Sequence of chain 1.B:
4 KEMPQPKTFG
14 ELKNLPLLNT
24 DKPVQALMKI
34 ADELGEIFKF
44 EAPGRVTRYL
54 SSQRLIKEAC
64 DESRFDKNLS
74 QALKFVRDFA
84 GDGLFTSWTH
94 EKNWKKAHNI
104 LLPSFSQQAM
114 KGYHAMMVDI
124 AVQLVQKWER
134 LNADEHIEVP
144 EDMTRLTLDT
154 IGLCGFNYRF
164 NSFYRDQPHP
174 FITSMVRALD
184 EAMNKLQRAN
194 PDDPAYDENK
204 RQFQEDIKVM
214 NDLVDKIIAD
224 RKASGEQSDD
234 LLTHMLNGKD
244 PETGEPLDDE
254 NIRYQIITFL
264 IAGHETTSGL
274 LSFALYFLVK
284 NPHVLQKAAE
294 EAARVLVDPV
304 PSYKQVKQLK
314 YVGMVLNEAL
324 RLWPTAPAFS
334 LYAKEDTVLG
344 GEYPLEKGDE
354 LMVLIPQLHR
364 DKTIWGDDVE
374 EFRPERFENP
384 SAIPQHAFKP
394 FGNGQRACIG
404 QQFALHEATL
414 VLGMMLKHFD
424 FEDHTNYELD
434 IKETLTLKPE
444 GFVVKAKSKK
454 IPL

This small molecule binds to this protein.
Small molecule (SMILES): O=C(O)[C@H](Cc1c[nH]c2ccccc12)NC(=O)C(F)(F)C(F)(F)C(F)(F)C(F)(F)C(F)(F)F

Binding-site contacts:
Ligand atom C contacts residue SER73 of chain 1.B at 3.7 Å.
Ligand atom CE3 contacts residue THR50 of chain 1.B at 3.7 Å.
Ligand atom CZ2 contacts residue ARG48 of chain 1.B at 3.6 Å.
Ligand atom CH2 contacts residue ARG48 of chain 1.B at 3.4 Å.
Ligand atom FBG contacts residue PRO26 of chain 1.B at 3.6 Å.
Ligand atom FBG contacts residue LEU30 of chain 1.B at 3.8 Å.
Ligand atom CZ3 contacts residue ARG48 of chain 1.B at 3.9 Å.
Ligand atom FBA contacts residue PRO330 of chain 1.B at 3.9 Å.
Ligand atom CA contacts residue TYR52 of chain 1.B at 3.9 Å (hydrophobic).
Ligand atom OXT contacts residue GLN74 of chain 1.B at 3.3 Å (h-bond).
Ligand atom CZ3 contacts residue THR50 of chain 1.B at 4.0 Å.
Ligand atom CD1 contacts residue LEU21 of chain 1.B at 3.5 Å (hydrophobic).
Ligand atom FAY contacts residue ALA331 of chain 1.B at 3.0 Å.
Ligand atom FAW contacts residue SER73 of chain 1.B at 3.4 Å.
Ligand atom FBB contacts residue MET355 of chain 1.B at 3.3 Å.
Ligand atom FAZ contacts residue LEU438 of chain 1.B at 3.5 Å.
Ligand atom FAX contacts residue LEU438 of chain 1.B at 3.2 Å.
Ligand atom CB contacts residue LEU21 of chain 1.B at 4.0 Å (hydrophobic).
Ligand atom FBA contacts residue ALA331 of chain 1.B at 3.8 Å.
Ligand atom CD2 contacts residue LEU21 of chain 1.B at 3.9 Å (hydrophobic).
Ligand atom OXT contacts residue SER73 of chain 1.B at 3.7 Å.
Ligand atom FBD contacts residue VAL27 of chain 1.B at 3.5 Å.
Ligand atom CH2 contacts residue ALA45 of chain 1.B at 3.5 Å (hydrophobic).
Ligand atom OAQ contacts residue MET355 of chain 1.B at 3.6 Å.
Ligand atom NE1 contacts residue LEU21 of chain 1.B at 3.9 Å.
Ligand atom O contacts residue ALA75 of chain 1.B at 3.3 Å (h-bond).
Ligand atom FAW contacts residue ALA75 of chain 1.B at 3.3 Å.
Ligand atom OAQ contacts residue TYR52 of chain 1.B at 3.1 Å (h-bond).
Ligand atom FAW contacts residue LEU438 of chain 1.B at 4.0 Å.
Ligand atom O contacts residue SER73 of chain 1.B at 3.6 Å.
Ligand atom CB contacts residue TYR52 of chain 1.B at 3.0 Å (hydrophobic).
Ligand atom CG contacts residue LEU21 of chain 1.B at 3.6 Å (hydrophobic).
Ligand atom FBE contacts residue VAL27 of chain 1.B at 3.7 Å.
Ligand atom FBB contacts residue ALA331 of chain 1.B at 4.0 Å.
Ligand atom FBF contacts residue LEU189 of chain 1.B at 3.5 Å.
Ligand atom FBC contacts residue ALA75 of chain 1.B at 3.5 Å.
Ligand atom O contacts residue LEU189 of chain 1.B at 3.9 Å.
Ligand atom FAZ contacts residue MET186 of chain 1.B at 3.6 Å.
Ligand atom O contacts residue GLN74 of chain 1.B at 3.2 Å (h-bond).
Ligand atom C contacts residue GLN74 of chain 1.B at 3.6 Å.